Binding-site contacts:
Ligand atom C5 contacts residue ASN271 of chain 1.I at 3.7 Å.
Ligand atom C2 contacts residue ASN271 of chain 1.I at 2.5 Å.
Ligand atom C7 contacts residue ASN271 of chain 1.I at 3.5 Å.
Ligand atom C4 contacts residue ASN271 of chain 1.I at 4.3 Å.
Ligand atom N2 contacts residue ASN271 of chain 1.I at 2.9 Å (h-bond).
Ligand atom C1 contacts residue ILE292 of chain 1.I at 4.4 Å (hydrophobic).
Ligand atom O7 contacts residue ASN271 of chain 1.I at 4.4 Å.
Ligand atom C8 contacts residue ASN271 of chain 1.I at 3.9 Å.
Ligand atom O5 contacts residue ILE292 of chain 1.I at 4.1 Å.
Ligand atom C3 contacts residue ASN271 of chain 1.I at 3.8 Å.
Ligand atom C1 contacts residue ASN271 of chain 1.I at 1.4 Å.
Ligand atom O5 contacts residue ASN271 of chain 1.I at 2.4 Å (h-bond).

Sequence of chain 1.I:
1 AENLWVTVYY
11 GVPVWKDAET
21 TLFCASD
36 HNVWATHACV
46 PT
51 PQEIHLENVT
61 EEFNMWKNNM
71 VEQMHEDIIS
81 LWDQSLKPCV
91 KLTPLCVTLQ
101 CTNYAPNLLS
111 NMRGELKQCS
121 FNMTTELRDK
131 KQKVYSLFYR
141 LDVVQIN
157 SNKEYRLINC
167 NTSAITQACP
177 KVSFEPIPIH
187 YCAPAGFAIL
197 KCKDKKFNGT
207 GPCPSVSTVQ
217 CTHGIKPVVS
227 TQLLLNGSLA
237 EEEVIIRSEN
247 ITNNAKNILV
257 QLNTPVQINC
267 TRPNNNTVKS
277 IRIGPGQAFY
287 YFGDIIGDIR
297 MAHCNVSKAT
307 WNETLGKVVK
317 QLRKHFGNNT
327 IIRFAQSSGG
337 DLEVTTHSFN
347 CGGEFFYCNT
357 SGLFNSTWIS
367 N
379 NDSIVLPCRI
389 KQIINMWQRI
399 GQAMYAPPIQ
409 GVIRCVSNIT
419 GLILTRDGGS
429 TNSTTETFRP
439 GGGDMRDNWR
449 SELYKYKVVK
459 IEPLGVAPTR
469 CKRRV

The protein below binds the small molecule below.
Small molecule (SMILES): CC(=O)N[C@H]1[C@H](O[C@H]2[C@H](O)[C@@H](NC(C)=O)CO[C@@H]2CO)O[C@H](CO)[C@@H](O)[C@@H]1O